Binding-site contacts:
Ligand atom C4 contacts residue LEU99 of chain 1.A at 3.7 Å (hydrophobic).
Ligand atom C14 contacts residue PHE98 of chain 1.A at 3.6 Å (hydrophobic).
Ligand atom C4 contacts residue GLU194 of chain 1.A at 3.8 Å.
Ligand atom O2 contacts residue GLN222 of chain 1.A at 3.5 Å (h-bond).
Ligand atom C11 contacts residue PHE461 of chain 1.A at 3.9 Å (hydrophobic).
Ligand atom C5 contacts residue LEU191 of chain 1.A at 3.9 Å (hydrophobic).
Ligand atom C12 contacts residue THR287 of chain 1.A at 3.7 Å.
Ligand atom C14 contacts residue ALA283 of chain 1.A at 3.4 Å (hydrophobic).
Ligand atom O5 contacts residue ASP279 of chain 1.A at 3.8 Å.
Ligand atom C2 contacts residue SER282 of chain 1.A at 3.7 Å.
Ligand atom C15 contacts residue PHE98 of chain 1.A at 3.4 Å (hydrophobic).
Ligand atom O4 contacts residue ASP279 of chain 1.A at 2.7 Å (salt-bridge).
Ligand atom C10 contacts residue SER282 of chain 1.A at 3.4 Å.
Ligand atom O4 contacts residue PHE98 of chain 1.A at 3.7 Å.
Ligand atom C13 contacts residue HEM1 of chain 1.C at 3.0 Å.
Ligand atom C13 contacts residue THR287 of chain 1.A at 3.6 Å.
Ligand atom C7 contacts residue PHE98 of chain 1.A at 3.6 Å (hydrophobic).
Ligand atom N3 contacts residue SER282 of chain 1.A at 2.9 Å (h-bond).
Ligand atom C3 contacts residue GLU194 of chain 1.A at 3.4 Å.
Ligand atom C11 contacts residue PHE98 of chain 1.A at 3.8 Å (hydrophobic).
Ligand atom C17 contacts residue ALA278 of chain 1.A at 3.7 Å (hydrophobic).
Ligand atom C10 contacts residue GLU286 of chain 1.A at 3.3 Å.
Ligand atom O1 contacts residue PHE461 of chain 1.A at 3.0 Å.
Ligand atom O3 contacts residue SER282 of chain 1.A at 3.5 Å (h-bond).
Ligand atom O2 contacts residue GLU194 of chain 1.A at 3.7 Å.
Ligand atom O4 contacts residue SER282 of chain 1.A at 3.6 Å.
Ligand atom N2 contacts residue HEM1 of chain 1.C at 2.2 Å.
Ligand atom C17 contacts residue ILE275 of chain 1.A at 3.8 Å (hydrophobic).
Ligand atom C4 contacts residue GLN222 of chain 1.A at 3.6 Å.
Ligand atom O5 contacts residue PHE98 of chain 1.A at 3.5 Å.
Ligand atom O2 contacts residue GLY190 of chain 1.A at 3.5 Å (h-bond).
Ligand atom N3 contacts residue ASP279 of chain 1.A at 3.5 Å.
Ligand atom C9 contacts residue GLU286 of chain 1.A at 3.3 Å.
Ligand atom C8 contacts residue PHE461 of chain 1.A at 3.6 Å (hydrophobic).
Ligand atom C16 contacts residue SER282 of chain 1.A at 3.8 Å.
Ligand atom C15 contacts residue ALA283 of chain 1.A at 3.6 Å (hydrophobic).
Ligand atom C17 contacts residue ASP279 of chain 1.A at 3.3 Å.
Ligand atom C7 contacts residue PHE461 of chain 1.A at 3.4 Å (hydrophobic).
Ligand atom C14 contacts residue HEM1 of chain 1.C at 3.1 Å.
Ligand atom O2 contacts residue LEU191 of chain 1.A at 3.8 Å.

Sequence of chain 1.A:
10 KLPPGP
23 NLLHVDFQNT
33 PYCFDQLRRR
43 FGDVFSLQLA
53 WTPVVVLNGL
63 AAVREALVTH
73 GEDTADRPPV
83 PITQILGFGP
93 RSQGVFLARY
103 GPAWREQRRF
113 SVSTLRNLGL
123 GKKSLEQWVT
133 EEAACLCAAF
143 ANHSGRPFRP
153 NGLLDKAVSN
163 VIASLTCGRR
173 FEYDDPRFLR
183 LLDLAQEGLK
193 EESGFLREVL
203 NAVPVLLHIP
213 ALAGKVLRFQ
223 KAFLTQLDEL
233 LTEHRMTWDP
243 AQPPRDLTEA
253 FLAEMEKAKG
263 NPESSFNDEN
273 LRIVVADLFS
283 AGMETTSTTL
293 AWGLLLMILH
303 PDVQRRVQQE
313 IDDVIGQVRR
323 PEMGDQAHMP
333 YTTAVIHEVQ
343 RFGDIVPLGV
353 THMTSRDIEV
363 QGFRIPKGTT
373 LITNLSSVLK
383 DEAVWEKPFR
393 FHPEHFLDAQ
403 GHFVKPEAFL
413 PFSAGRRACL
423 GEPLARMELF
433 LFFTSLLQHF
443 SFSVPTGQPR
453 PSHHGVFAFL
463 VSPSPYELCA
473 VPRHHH

A protein and the small-molecule ligand that binds it are described below.
Small molecule (SMILES): CC1(C)SCCN(S(=O)(=O)c2ccc(Oc3ccncc3)cc2)[C@H]1C(=O)NO